Sequence of chain 1.A:
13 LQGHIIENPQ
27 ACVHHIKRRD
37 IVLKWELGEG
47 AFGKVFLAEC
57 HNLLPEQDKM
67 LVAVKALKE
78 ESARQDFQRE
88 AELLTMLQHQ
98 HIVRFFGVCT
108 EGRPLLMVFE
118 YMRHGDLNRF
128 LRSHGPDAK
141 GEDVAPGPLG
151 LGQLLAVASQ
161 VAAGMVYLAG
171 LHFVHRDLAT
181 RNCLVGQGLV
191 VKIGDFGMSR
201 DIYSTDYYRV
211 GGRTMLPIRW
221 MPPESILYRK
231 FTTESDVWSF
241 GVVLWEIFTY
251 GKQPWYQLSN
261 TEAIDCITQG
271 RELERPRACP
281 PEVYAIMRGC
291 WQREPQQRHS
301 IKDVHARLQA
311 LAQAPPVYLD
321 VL

A small-molecule ligand and the protein it binds are described below.
Small molecule (SMILES): O=C(Cn1c(-c2cccs2)cc2ccccc21)NCc1ccccn1

Binding-site contacts:
Ligand atom C12 contacts residue HIS16 of chain 1.A at 3.5 Å.
Ligand atom C17 contacts residue VAL100 of chain 1.A at 3.6 Å (hydrophobic).
Ligand atom C10 contacts residue ASP195 of chain 1.A at 3.6 Å.
Ligand atom C2 contacts residue ILE17 of chain 1.A at 3.5 Å (hydrophobic).
Ligand atom C1 contacts residue ILE17 of chain 1.A at 3.6 Å (hydrophobic).
Ligand atom C18 contacts residue ASP195 of chain 1.A at 3.4 Å.
Ligand atom C contacts residue ASN20 of chain 1.A at 3.5 Å.
Ligand atom N1 contacts residue ASP195 of chain 1.A at 3.0 Å (salt-bridge).
Ligand atom C14 contacts residue HIS16 of chain 1.A at 3.8 Å.
Ligand atom C8 contacts residue GLY15 of chain 1.A at 3.3 Å.
Ligand atom C19 contacts residue ASP195 of chain 1.A at 3.4 Å.
Ligand atom C1 contacts residue HIS175 of chain 1.A at 3.6 Å.
Ligand atom C3 contacts residue ILE17 of chain 1.A at 3.7 Å (hydrophobic).
Ligand atom C1 contacts residue ASN20 of chain 1.A at 3.7 Å.
Ligand atom C16 contacts residue LEU91 of chain 1.A at 3.8 Å (hydrophobic).
Ligand atom C1 contacts residue VAL174 of chain 1.A at 3.6 Å (hydrophobic).
Ligand atom C11 contacts residue HIS16 of chain 1.A at 3.7 Å.
Ligand atom O contacts residue HIS16 of chain 1.A at 3.8 Å.
Ligand atom C17 contacts residue GLY194 of chain 1.A at 3.8 Å.
Ligand atom C8 contacts residue ASP195 of chain 1.A at 3.2 Å.
Ligand atom C15 contacts residue GLY15 of chain 1.A at 3.4 Å.
Ligand atom O contacts residue GLY15 of chain 1.A at 3.7 Å.
Ligand atom C11 contacts residue ASP195 of chain 1.A at 3.8 Å.
Ligand atom C11 contacts residue GLY197 of chain 1.A at 3.6 Å.
Ligand atom C5 contacts residue ILE17 of chain 1.A at 3.7 Å (hydrophobic).
Ligand atom C12 contacts residue GLY197 of chain 1.A at 3.7 Å.
Ligand atom C15 contacts residue HIS16 of chain 1.A at 3.6 Å.
Ligand atom S contacts residue ILE99 of chain 1.A at 3.7 Å.
Ligand atom C18 contacts residue GLY194 of chain 1.A at 3.8 Å.
Ligand atom N2 contacts residue GLY197 of chain 1.A at 3.3 Å.
Ligand atom N1 contacts residue GLY15 of chain 1.A at 3.6 Å.
Ligand atom C9 contacts residue ASP195 of chain 1.A at 3.6 Å.
Ligand atom O contacts residue ILE17 of chain 1.A at 3.0 Å (h-bond).
Ligand atom N2 contacts residue HIS16 of chain 1.A at 3.3 Å.
Ligand atom C4 contacts residue ILE17 of chain 1.A at 3.8 Å (hydrophobic).
Ligand atom C18 contacts residue PHE116 of chain 1.A at 3.7 Å (hydrophobic).
Ligand atom C6 contacts residue LEU94 of chain 1.A at 3.7 Å (hydrophobic).
Ligand atom C9 contacts residue GLY15 of chain 1.A at 3.3 Å.
Ligand atom C15 contacts residue ASP195 of chain 1.A at 3.8 Å.
Ligand atom C2 contacts residue GLY15 of chain 1.A at 3.3 Å.